Sequence of chain 1.A:
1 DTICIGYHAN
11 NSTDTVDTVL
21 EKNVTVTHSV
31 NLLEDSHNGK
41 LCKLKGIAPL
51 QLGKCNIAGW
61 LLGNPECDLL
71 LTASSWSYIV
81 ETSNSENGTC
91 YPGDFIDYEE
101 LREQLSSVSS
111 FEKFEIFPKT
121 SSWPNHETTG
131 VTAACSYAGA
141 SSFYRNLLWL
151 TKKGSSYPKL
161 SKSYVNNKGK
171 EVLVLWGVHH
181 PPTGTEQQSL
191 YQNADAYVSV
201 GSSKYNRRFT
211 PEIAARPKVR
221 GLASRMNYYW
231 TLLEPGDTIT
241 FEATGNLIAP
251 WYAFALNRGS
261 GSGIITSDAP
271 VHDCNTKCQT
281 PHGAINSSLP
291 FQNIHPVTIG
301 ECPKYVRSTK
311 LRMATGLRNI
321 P

This protein binds this small molecule.
Small molecule (SMILES): CC(=O)N[C@H]1[C@H](O[C@H]2[C@H](O)[C@@H](NC(C)=O)CO[C@@H]2CO)O[C@H](CO)[C@@H](O[C@@H]2O[C@H](CO)[C@@H](O)[C@H](O)[C@@H]2O)[C@@H]1O

Binding-site contacts:
Ligand atom C4 contacts residue ARG220 of chain 1.A at 4.4 Å.
Ligand atom C6 contacts residue GLU86 of chain 1.A at 4.1 Å.
Ligand atom C8 contacts residue ASN64 of chain 1.A at 3.2 Å.
Ligand atom C2 contacts residue ASN87 of chain 1.A at 2.5 Å.
Ligand atom C8 contacts residue CYS135 of chain 1.A at 4.3 Å (hydrophobic).
Ligand atom O5 contacts residue GLU86 of chain 1.A at 4.4 Å.
Ligand atom C7 contacts residue ASN64 of chain 1.A at 3.6 Å.
Ligand atom C4 contacts residue ASN87 of chain 1.A at 4.2 Å.
Ligand atom C7 contacts residue CYS90 of chain 1.A at 3.9 Å (hydrophobic).
Ligand atom O7 contacts residue ASN87 of chain 1.A at 2.8 Å (h-bond).
Ligand atom N2 contacts residue ARG220 of chain 1.A at 3.7 Å.
Ligand atom O7 contacts residue ASN64 of chain 1.A at 2.9 Å (h-bond).
Ligand atom C8 contacts residue ALA134 of chain 1.A at 4.3 Å (hydrophobic).
Ligand atom C2 contacts residue ARG220 of chain 1.A at 3.9 Å.
Ligand atom O6 contacts residue GLU86 of chain 1.A at 3.3 Å.
Ligand atom C8 contacts residue PRO65 of chain 1.A at 4.2 Å (hydrophobic).
Ligand atom C1 contacts residue ASN87 of chain 1.A at 1.4 Å.
Ligand atom N2 contacts residue GLU66 of chain 1.A at 3.9 Å.
Ligand atom C7 contacts residue ASN87 of chain 1.A at 3.1 Å.
Ligand atom C3 contacts residue ASN87 of chain 1.A at 3.8 Å.
Ligand atom C3 contacts residue ARG220 of chain 1.A at 4.0 Å.
Ligand atom C7 contacts residue GLU66 of chain 1.A at 4.1 Å.
Ligand atom O7 contacts residue ARG220 of chain 1.A at 3.9 Å.
Ligand atom O3 contacts residue ARG220 of chain 1.A at 3.0 Å (salt-bridge).
Ligand atom C8 contacts residue ARG220 of chain 1.A at 4.3 Å.
Ligand atom C8 contacts residue SER136 of chain 1.A at 4.1 Å.
Ligand atom C7 contacts residue ARG220 of chain 1.A at 3.7 Å.
Ligand atom C5 contacts residue ASN87 of chain 1.A at 3.6 Å.
Ligand atom N2 contacts residue ASN87 of chain 1.A at 2.9 Å (h-bond).
Ligand atom C8 contacts residue CYS90 of chain 1.A at 3.8 Å (hydrophobic).
Ligand atom O5 contacts residue ASN87 of chain 1.A at 2.3 Å (h-bond).
Ligand atom C8 contacts residue GLU66 of chain 1.A at 4.0 Å.
Ligand atom C1 contacts residue GLU66 of chain 1.A at 4.3 Å.
Ligand atom C8 contacts residue ASN87 of chain 1.A at 4.3 Å.
Ligand atom O7 contacts residue CYS90 of chain 1.A at 3.4 Å.